Sequence of chain 4.B:
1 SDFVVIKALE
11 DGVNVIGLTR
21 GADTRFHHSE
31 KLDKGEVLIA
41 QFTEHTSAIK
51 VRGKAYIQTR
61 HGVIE

Sequence of chain 4.C:
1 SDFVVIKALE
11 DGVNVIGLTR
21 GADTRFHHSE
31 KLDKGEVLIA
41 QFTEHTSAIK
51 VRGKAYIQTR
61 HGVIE

Binding-site contacts:
Ligand atom C contacts residue THR43 of chain 4.C at 3.5 Å.
Ligand atom CA contacts residue THR24 of chain 4.B at 3.2 Å.
Ligand atom CG contacts residue SER47 of chain 4.B at 3.8 Å.
Ligand atom O contacts residue GLY21 of chain 4.B at 3.0 Å (h-bond).
Ligand atom CH2 contacts residue GLY17 of chain 4.C at 3.5 Å.
Ligand atom CD2 contacts residue THR46 of chain 4.C at 4.0 Å.
Ligand atom O contacts residue THR19 of chain 4.B at 3.9 Å.
Ligand atom CD1 contacts residue GLN41 of chain 4.C at 3.6 Å.
Ligand atom OXT contacts residue GLY21 of chain 4.B at 3.9 Å.
Ligand atom CD1 contacts residue THR43 of chain 4.C at 3.9 Å.
Ligand atom CA contacts residue GLY21 of chain 4.B at 3.5 Å.
Ligand atom O contacts residue SER47 of chain 4.B at 2.9 Å (h-bond).
Ligand atom N contacts residue THR24 of chain 4.B at 2.8 Å (h-bond).
Ligand atom OXT contacts residue THR46 of chain 4.C at 2.8 Å (h-bond).
Ligand atom OXT contacts residue HIS45 of chain 4.C at 3.9 Å.
Ligand atom N contacts residue ASP23 of chain 4.B at 3.0 Å (salt-bridge).
Ligand atom OXT contacts residue THR43 of chain 4.C at 2.6 Å (h-bond).
Ligand atom CE3 contacts residue HIS27 of chain 4.C at 3.9 Å.
Ligand atom CZ2 contacts residue ALA40 of chain 4.C at 3.9 Å (hydrophobic).
Ligand atom CB contacts residue SER47 of chain 4.B at 3.4 Å.
Ligand atom CZ3 contacts residue HIS28 of chain 4.C at 4.0 Å.
Ligand atom O contacts residue ARG20 of chain 4.B at 3.5 Å.
Ligand atom CB contacts residue THR19 of chain 4.B at 3.7 Å.
Ligand atom N contacts residue THR19 of chain 4.B at 2.8 Å (h-bond).
Ligand atom C contacts residue THR46 of chain 4.C at 3.9 Å.
Ligand atom CZ2 contacts residue ILE49 of chain 4.C at 3.9 Å (hydrophobic).
Ligand atom O contacts residue THR43 of chain 4.C at 3.6 Å.
Ligand atom CD1 contacts residue SER47 of chain 4.B at 3.5 Å.
Ligand atom N contacts residue GLY21 of chain 4.B at 2.8 Å (h-bond).
Ligand atom CE3 contacts residue HIS28 of chain 4.C at 4.0 Å.
Ligand atom NE1 contacts residue ALA40 of chain 4.C at 3.9 Å.
Ligand atom CE2 contacts residue GLN41 of chain 4.C at 3.9 Å.
Ligand atom C contacts residue GLY21 of chain 4.B at 3.4 Å.
Ligand atom CZ3 contacts residue GLY17 of chain 4.C at 3.6 Å.
Ligand atom NE1 contacts residue GLN41 of chain 4.C at 2.8 Å (h-bond).
Ligand atom CA contacts residue SER47 of chain 4.B at 3.9 Å.
Ligand atom CB contacts residue THR24 of chain 4.B at 3.6 Å.
Ligand atom CA contacts residue THR19 of chain 4.B at 3.7 Å.
Ligand atom CZ2 contacts residue THR46 of chain 4.C at 4.0 Å.
Ligand atom C contacts residue SER47 of chain 4.B at 3.5 Å.

The protein below binds the small molecule below.
Small molecule (SMILES): N[C@@H](Cc1c[nH]c2ccccc12)C(=O)O